This protein binds this small molecule.
Small molecule (SMILES): O=C(c1cc(O)c(O)c([N+](=O)[O-])c1)c1ccccc1F

Sequence of chain 2.B:
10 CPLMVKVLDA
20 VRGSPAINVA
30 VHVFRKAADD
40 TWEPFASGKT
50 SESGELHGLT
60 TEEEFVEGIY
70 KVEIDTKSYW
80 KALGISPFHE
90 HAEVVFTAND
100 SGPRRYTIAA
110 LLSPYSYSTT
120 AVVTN

Sequence of chain 1.B:
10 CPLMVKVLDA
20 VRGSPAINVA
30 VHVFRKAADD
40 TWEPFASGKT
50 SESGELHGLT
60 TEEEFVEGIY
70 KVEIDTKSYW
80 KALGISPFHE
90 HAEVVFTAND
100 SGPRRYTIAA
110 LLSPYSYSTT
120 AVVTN

Binding-site contacts:
Ligand atom CAL contacts residue 3M11 of chain 2.D at 0.3 Å.
Ligand atom FAF contacts residue SER117 of chain 1.B at 3.2 Å.
Ligand atom NAT contacts residue 3M11 of chain 2.D at 0.1 Å (h-bond).
Ligand atom CAH contacts residue 3M11 of chain 2.D at 2.3 Å.
Ligand atom OAC contacts residue 3M11 of chain 2.D at 0.1 Å (h-bond).
Ligand atom CAS contacts residue 3M11 of chain 2.D at 0.1 Å.
Ligand atom CAO contacts residue 3M11 of chain 2.D at 0.9 Å.
Ligand atom CAI contacts residue SER117 of chain 2.B at 2.9 Å.
Ligand atom OAD contacts residue LYS15 of chain 2.B at 3.0 Å (salt-bridge).
Ligand atom OAA contacts residue 3M11 of chain 2.D at 1.5 Å.
Ligand atom CAG contacts residue 3M11 of chain 2.D at 2.1 Å.
Ligand atom CAN contacts residue LEU17 of chain 1.B at 3.6 Å (hydrophobic).
Ligand atom CAQ contacts residue 3M11 of chain 2.D at 0.5 Å.
Ligand atom OAE contacts residue 3M11 of chain 2.D at 1.3 Å (h-bond).
Ligand atom OAB contacts residue LEU17 of chain 2.B at 3.3 Å.
Ligand atom CAJ contacts residue ALA108 of chain 2.B at 3.6 Å (hydrophobic).
Ligand atom OAB contacts residue VAL121 of chain 1.B at 3.5 Å.
Ligand atom CAK contacts residue 3M11 of chain 2.D at 0.3 Å.
Ligand atom CAG contacts residue SER117 of chain 2.B at 2.9 Å.
Ligand atom OAA contacts residue THR119 of chain 1.B at 3.4 Å.
Ligand atom CAJ contacts residue 3M11 of chain 2.D at 1.6 Å.
Ligand atom CAG contacts residue THR118 of chain 2.B at 3.6 Å.
Ligand atom OAD contacts residue 3M11 of chain 2.D at 0.2 Å (h-bond).
Ligand atom OAE contacts residue LYS15 of chain 2.B at 3.1 Å (salt-bridge).
Ligand atom CAN contacts residue 3M11 of chain 2.D at 0.1 Å.
Ligand atom FAF contacts residue LEU110 of chain 1.B at 3.5 Å.
Ligand atom CAR contacts residue 3M11 of chain 2.D at 1.3 Å.
Ligand atom OAD contacts residue LYS15 of chain 1.B at 2.8 Å (salt-bridge).
Ligand atom CAI contacts residue 3M11 of chain 2.D at 1.2 Å.
Ligand atom CAM contacts residue 3M11 of chain 2.D at 1.2 Å.
Ligand atom CAL contacts residue ALA108 of chain 1.B at 3.7 Å (hydrophobic).
Ligand atom FAF contacts residue 3M11 of chain 2.D at 0.9 Å.
Ligand atom CAL contacts residue LEU17 of chain 2.B at 3.3 Å (hydrophobic).
Ligand atom CAK contacts residue LEU17 of chain 1.B at 3.5 Å (hydrophobic).
Ligand atom OAC contacts residue LEU17 of chain 1.B at 3.7 Å.
Ligand atom CAP contacts residue 3M11 of chain 2.D at 0.1 Å.
Ligand atom CAI contacts residue LEU110 of chain 1.B at 3.3 Å (hydrophobic).
Ligand atom OAB contacts residue ALA108 of chain 1.B at 3.2 Å.
Ligand atom OAB contacts residue 3M11 of chain 2.D at 1.3 Å (h-bond).
Ligand atom CAH contacts residue ALA108 of chain 2.B at 3.4 Å (hydrophobic).